Sequence of chain 2.A:
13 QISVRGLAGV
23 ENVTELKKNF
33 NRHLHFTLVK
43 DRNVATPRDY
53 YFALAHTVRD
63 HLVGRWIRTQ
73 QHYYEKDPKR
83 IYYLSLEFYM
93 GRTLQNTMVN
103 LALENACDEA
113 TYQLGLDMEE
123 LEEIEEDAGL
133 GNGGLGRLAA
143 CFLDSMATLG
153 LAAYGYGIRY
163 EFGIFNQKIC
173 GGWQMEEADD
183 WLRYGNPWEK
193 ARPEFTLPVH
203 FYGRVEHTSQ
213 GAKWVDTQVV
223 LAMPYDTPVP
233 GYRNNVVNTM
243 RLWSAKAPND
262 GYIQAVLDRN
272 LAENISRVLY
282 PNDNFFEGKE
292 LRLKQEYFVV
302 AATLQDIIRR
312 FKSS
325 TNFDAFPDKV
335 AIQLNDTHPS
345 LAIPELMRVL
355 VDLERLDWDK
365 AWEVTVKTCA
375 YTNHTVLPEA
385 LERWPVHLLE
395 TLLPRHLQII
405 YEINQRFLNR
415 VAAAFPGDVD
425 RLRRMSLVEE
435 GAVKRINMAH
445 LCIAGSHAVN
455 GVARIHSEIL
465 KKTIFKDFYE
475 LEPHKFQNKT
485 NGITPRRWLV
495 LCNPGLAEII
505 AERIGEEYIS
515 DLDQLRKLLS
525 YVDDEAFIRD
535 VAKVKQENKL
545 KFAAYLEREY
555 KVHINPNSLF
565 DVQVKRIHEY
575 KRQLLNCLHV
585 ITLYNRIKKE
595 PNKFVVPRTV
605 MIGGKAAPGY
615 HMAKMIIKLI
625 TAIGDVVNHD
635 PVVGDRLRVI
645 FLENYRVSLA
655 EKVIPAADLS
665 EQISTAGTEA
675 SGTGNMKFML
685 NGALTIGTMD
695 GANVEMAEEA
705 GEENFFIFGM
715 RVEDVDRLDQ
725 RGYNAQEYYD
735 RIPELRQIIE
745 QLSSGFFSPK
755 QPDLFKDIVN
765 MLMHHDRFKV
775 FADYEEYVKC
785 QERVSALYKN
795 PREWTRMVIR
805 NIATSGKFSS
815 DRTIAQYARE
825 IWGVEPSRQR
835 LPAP

This protein binds this small molecule.
Small molecule (SMILES): O=C(NC(=O)c1ccccn1)N[C@@H]1O[C@H](CO)[C@@H](O)[C@H](O)[C@H]1O

Binding-site contacts:
Ligand atom C6 contacts residue HIS378 of chain 2.A at 3.5 Å.
Ligand atom O5 contacts residue GLY136 of chain 2.A at 3.9 Å.
Ligand atom C12 contacts residue HIS342 of chain 2.A at 3.6 Å.
Ligand atom C9 contacts residue ASP284 of chain 2.A at 3.8 Å.
Ligand atom O3 contacts residue GLU673 of chain 2.A at 2.7 Å (salt-bridge).
Ligand atom O6 contacts residue HIS378 of chain 2.A at 2.7 Å (h-bond).
Ligand atom O3 contacts residue ALA674 of chain 2.A at 3.3 Å (h-bond).
Ligand atom O3 contacts residue SER675 of chain 2.A at 3.1 Å (h-bond).
Ligand atom C6 contacts residue LEU137 of chain 2.A at 3.8 Å (hydrophobic).
Ligand atom O8 contacts residue ASP284 of chain 2.A at 3.8 Å.
Ligand atom O2 contacts residue TYR574 of chain 2.A at 3.1 Å (h-bond).
Ligand atom C2 contacts residue HIS378 of chain 2.A at 3.5 Å.
Ligand atom N2 contacts residue LEU137 of chain 2.A at 3.7 Å.
Ligand atom C3 contacts residue GLY676 of chain 2.A at 3.8 Å.
Ligand atom O8 contacts residue ASN134 of chain 2.A at 3.7 Å.
Ligand atom O4 contacts residue ASN485 of chain 2.A at 3.6 Å (h-bond).
Ligand atom O5 contacts residue HIS378 of chain 2.A at 3.7 Å.
Ligand atom O5 contacts residue LEU137 of chain 2.A at 3.4 Å (h-bond).
Ligand atom O7 contacts residue GLY136 of chain 2.A at 3.5 Å (h-bond).
Ligand atom O6 contacts residue ASN485 of chain 2.A at 2.8 Å (h-bond).
Ligand atom C11 contacts residue ASN283 of chain 2.A at 3.8 Å.
Ligand atom C7 contacts residue LEU137 of chain 2.A at 3.4 Å (hydrophobic).
Ligand atom C6 contacts residue GLY136 of chain 2.A at 3.6 Å.
Ligand atom C3 contacts residue GLU673 of chain 2.A at 3.4 Å.
Ligand atom C6 contacts residue ASN485 of chain 2.A at 3.3 Å.
Ligand atom C11 contacts residue HIS342 of chain 2.A at 3.8 Å.
Ligand atom O3 contacts residue GLY676 of chain 2.A at 3.2 Å (h-bond).
Ligand atom C2 contacts residue GLU673 of chain 2.A at 3.9 Å.
Ligand atom O7 contacts residue LEU137 of chain 2.A at 3.0 Å (h-bond).
Ligand atom O6 contacts residue VAL456 of chain 2.A at 3.8 Å.
Ligand atom N3 contacts residue ASP284 of chain 2.A at 3.9 Å.
Ligand atom C10 contacts residue GLU89 of chain 2.A at 3.3 Å.
Ligand atom O6 contacts residue LEU140 of chain 2.A at 3.8 Å.
Ligand atom O4 contacts residue GLY676 of chain 2.A at 2.8 Å (h-bond).
Ligand atom O2 contacts residue GLU673 of chain 2.A at 3.2 Å (salt-bridge).
Ligand atom O4 contacts residue SER675 of chain 2.A at 3.6 Å.
Ligand atom C11 contacts residue GLU89 of chain 2.A at 3.9 Å.
Ligand atom C4 contacts residue GLY676 of chain 2.A at 3.8 Å.
Ligand atom C5 contacts residue GLY136 of chain 2.A at 3.6 Å.
Ligand atom C5 contacts residue LEU137 of chain 2.A at 3.6 Å (hydrophobic).